Binding-site contacts:
Ligand atom O3 contacts residue NAG1 of chain 1.Y at 3.4 Å (h-bond).
Ligand atom C8 contacts residue VAL409 of chain 1.A at 4.3 Å (hydrophobic).
Ligand atom C3 contacts residue NAG1 of chain 1.Y at 4.0 Å.
Ligand atom C6 contacts residue NAG1 of chain 1.Y at 3.6 Å.
Ligand atom C3 contacts residue ASP411 of chain 1.A at 4.2 Å.
Ligand atom O6 contacts residue GLU337 of chain 1.A at 3.3 Å (salt-bridge).
Ligand atom C5 contacts residue NAG1 of chain 1.Y at 4.5 Å.
Ligand atom C7 contacts residue ASP411 of chain 1.A at 3.6 Å.
Ligand atom C1 contacts residue THR389 of chain 1.A at 4.0 Å.
Ligand atom O5 contacts residue SER361 of chain 1.A at 4.2 Å.
Ligand atom C6 contacts residue GLU337 of chain 1.A at 4.0 Å.
Ligand atom C8 contacts residue TYR436 of chain 1.A at 3.5 Å (hydrophobic).
Ligand atom O4 contacts residue NAG1 of chain 1.Y at 2.7 Å.
Ligand atom C5 contacts residue ASN387 of chain 1.A at 3.9 Å.
Ligand atom O5 contacts residue ASN387 of chain 1.A at 2.9 Å (h-bond).
Ligand atom C8 contacts residue ASP411 of chain 1.A at 3.5 Å.
Ligand atom C4 contacts residue NAG1 of chain 1.Y at 3.7 Å.
Ligand atom C2 contacts residue ASN387 of chain 1.A at 4.5 Å.
Ligand atom O1 contacts residue ASN387 of chain 1.A at 2.6 Å.
Ligand atom C6 contacts residue THR389 of chain 1.A at 4.3 Å.
Ligand atom C6 contacts residue ASN387 of chain 1.A at 4.2 Å.
Ligand atom O6 contacts residue NAG1 of chain 1.Y at 3.9 Å.
Ligand atom O1 contacts residue ASP411 of chain 1.A at 4.3 Å.
Ligand atom C1 contacts residue ASP411 of chain 1.A at 3.7 Å.
Ligand atom C1 contacts residue ASN387 of chain 1.A at 3.1 Å.
Ligand atom C5 contacts residue SER361 of chain 1.A at 4.2 Å.
Ligand atom N2 contacts residue ASP411 of chain 1.A at 2.9 Å (salt-bridge).
Ligand atom C5 contacts residue THR389 of chain 1.A at 3.8 Å.
Ligand atom C2 contacts residue ASP411 of chain 1.A at 3.8 Å.
Ligand atom O6 contacts residue SER361 of chain 1.A at 4.4 Å.
Ligand atom C6 contacts residue SER361 of chain 1.A at 3.5 Å.
Ligand atom O5 contacts residue THR389 of chain 1.A at 3.8 Å.

Sequence of chain 1.A:
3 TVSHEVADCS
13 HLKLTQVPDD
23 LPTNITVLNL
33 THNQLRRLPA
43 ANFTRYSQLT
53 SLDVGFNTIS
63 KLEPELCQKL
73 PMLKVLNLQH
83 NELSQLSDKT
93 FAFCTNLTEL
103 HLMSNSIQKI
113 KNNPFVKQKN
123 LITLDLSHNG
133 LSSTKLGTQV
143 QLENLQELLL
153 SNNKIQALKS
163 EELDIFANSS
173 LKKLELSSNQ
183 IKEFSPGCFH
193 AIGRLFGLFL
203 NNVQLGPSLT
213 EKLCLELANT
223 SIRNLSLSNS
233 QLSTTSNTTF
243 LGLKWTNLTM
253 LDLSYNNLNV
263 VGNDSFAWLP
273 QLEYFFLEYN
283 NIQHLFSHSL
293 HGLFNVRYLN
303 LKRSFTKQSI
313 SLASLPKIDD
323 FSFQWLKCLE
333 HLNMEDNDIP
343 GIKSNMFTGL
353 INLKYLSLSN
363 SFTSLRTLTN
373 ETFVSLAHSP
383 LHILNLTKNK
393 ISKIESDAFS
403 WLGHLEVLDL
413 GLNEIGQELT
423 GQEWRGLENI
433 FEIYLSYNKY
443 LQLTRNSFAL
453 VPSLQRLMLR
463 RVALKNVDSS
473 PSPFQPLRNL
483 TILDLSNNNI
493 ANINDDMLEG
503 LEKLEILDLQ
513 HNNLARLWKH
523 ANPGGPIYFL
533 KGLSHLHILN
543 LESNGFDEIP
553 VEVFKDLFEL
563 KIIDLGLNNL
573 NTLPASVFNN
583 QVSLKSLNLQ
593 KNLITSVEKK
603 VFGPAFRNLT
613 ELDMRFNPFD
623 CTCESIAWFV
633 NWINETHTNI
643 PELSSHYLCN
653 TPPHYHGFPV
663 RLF

A protein and the small-molecule ligand that binds it are described below.
Small molecule (SMILES): CC(=O)N[C@@H]1[C@@H](O)[C@H](O)[C@@H](CO)O[C@H]1O